Binding-site contacts:
Ligand atom C17 contacts residue VAL14 of chain 1.A at 3.4 Å (hydrophobic).
Ligand atom C12 contacts residue VAL14 of chain 1.A at 4.2 Å (hydrophobic).
Ligand atom O2 contacts residue LYS94 of chain 1.A at 3.6 Å.
Ligand atom CL2 contacts residue LEU54 of chain 1.A at 4.0 Å.
Ligand atom C11 contacts residue HIS96 of chain 1.A at 3.6 Å.
Ligand atom C20 contacts residue TYR67 of chain 1.A at 3.5 Å (hydrophobic).
Ligand atom C4 contacts residue LEU54 of chain 1.A at 3.3 Å (hydrophobic).
Ligand atom C5 contacts residue LEU54 of chain 1.A at 3.5 Å (hydrophobic).
Ligand atom C2 contacts residue VAL93 of chain 1.A at 3.8 Å (hydrophobic).
Ligand atom C4 contacts residue GLY58 of chain 1.A at 3.8 Å.
Ligand atom CL1 contacts residue LEU57 of chain 1.A at 4.0 Å.
Ligand atom C17 contacts residue LEU54 of chain 1.A at 4.2 Å (hydrophobic).
Ligand atom CL1 contacts residue ILE61 of chain 1.A at 3.5 Å.
Ligand atom C15 contacts residue HIS96 of chain 1.A at 3.5 Å.
Ligand atom C23 contacts residue HIS96 of chain 1.A at 3.6 Å.
Ligand atom O2 contacts residue HIS96 of chain 1.A at 3.1 Å (h-bond).
Ligand atom CL2 contacts residue TYR100 of chain 1.A at 4.1 Å.
Ligand atom C17 contacts residue HIS96 of chain 1.A at 4.1 Å.
Ligand atom C16 contacts residue TYR100 of chain 1.A at 4.1 Å (hydrophobic).
Ligand atom C1 contacts residue VAL93 of chain 1.A at 3.7 Å (hydrophobic).
Ligand atom C17 contacts residue THR16 of chain 1.A at 3.5 Å.
Ligand atom C12 contacts residue HIS96 of chain 1.A at 3.3 Å.
Ligand atom C21 contacts residue ILE61 of chain 1.A at 3.6 Å (hydrophobic).
Ligand atom C16 contacts residue HIS96 of chain 1.A at 4.0 Å.
Ligand atom C22 contacts residue HIS96 of chain 1.A at 4.1 Å.
Ligand atom C2 contacts residue ILE61 of chain 1.A at 4.0 Å (hydrophobic).
Ligand atom C3 contacts residue ILE61 of chain 1.A at 3.8 Å (hydrophobic).
Ligand atom C10 contacts residue HIS96 of chain 1.A at 3.8 Å.
Ligand atom C13 contacts residue THR16 of chain 1.A at 3.6 Å.
Ligand atom C14 contacts residue LEU54 of chain 1.A at 4.2 Å (hydrophobic).
Ligand atom CL2 contacts residue ILE99 of chain 1.A at 4.2 Å.
Ligand atom C13 contacts residue HIS96 of chain 1.A at 3.9 Å.
Ligand atom C21 contacts residue TYR67 of chain 1.A at 3.9 Å (hydrophobic).
Ligand atom C14 contacts residue HIS96 of chain 1.A at 3.2 Å.
Ligand atom C15 contacts residue LEU54 of chain 1.A at 3.7 Å (hydrophobic).
Ligand atom C16 contacts residue LEU54 of chain 1.A at 3.7 Å (hydrophobic).
Ligand atom C21 contacts residue GLY58 of chain 1.A at 3.6 Å.
Ligand atom C13 contacts residue VAL14 of chain 1.A at 3.3 Å (hydrophobic).
Ligand atom CL2 contacts residue HIS96 of chain 1.A at 3.8 Å.
Ligand atom C5 contacts residue GLY58 of chain 1.A at 3.9 Å.

This protein binds this small molecule.
Small molecule (SMILES): O=C(O)C[C@H]1C[C@H](c2cccc(Cl)c2)[C@@H](c2ccc(Cl)cc2)N(CC2CC2)C1=O

Sequence of chain 1.A:
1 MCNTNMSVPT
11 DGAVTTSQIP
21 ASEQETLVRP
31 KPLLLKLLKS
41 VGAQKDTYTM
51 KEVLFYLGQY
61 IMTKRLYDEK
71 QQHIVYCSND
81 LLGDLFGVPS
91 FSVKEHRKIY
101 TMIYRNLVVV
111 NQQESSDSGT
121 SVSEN